Sequence of chain 1.V:
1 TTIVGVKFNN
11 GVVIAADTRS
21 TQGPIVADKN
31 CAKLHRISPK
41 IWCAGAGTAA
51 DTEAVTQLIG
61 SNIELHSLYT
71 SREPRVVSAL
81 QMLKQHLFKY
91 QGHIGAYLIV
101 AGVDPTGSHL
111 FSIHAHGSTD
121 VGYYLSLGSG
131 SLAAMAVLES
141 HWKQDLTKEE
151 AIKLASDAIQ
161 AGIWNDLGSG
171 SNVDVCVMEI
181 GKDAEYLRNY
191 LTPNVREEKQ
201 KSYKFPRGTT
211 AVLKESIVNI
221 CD

Binding-site contacts:
Ligand atom C23 contacts residue ALA49 of chain 1.V at 3.9 Å (hydrophobic).
Ligand atom C22 contacts residue THR1 of chain 1.V at 2.9 Å.
Ligand atom C3 contacts residue ALA49 of chain 1.V at 3.9 Å (hydrophobic).
Ligand atom C3 contacts residue ASP124 of chain 1.W at 3.2 Å.
Ligand atom C25 contacts residue ALA49 of chain 1.V at 3.7 Å (hydrophobic).
Ligand atom B26 contacts residue THR1 of chain 1.V at 2.1 Å.
Ligand atom C22 contacts residue LYS33 of chain 1.V at 3.7 Å.
Ligand atom C10 contacts residue THR21 of chain 1.V at 3.6 Å.
Ligand atom N4 contacts residue ASP124 of chain 1.W at 3.2 Å (salt-bridge).
Ligand atom C2 contacts residue SER20 of chain 1.V at 3.9 Å.
Ligand atom C21 contacts residue THR1 of chain 1.V at 2.7 Å.
Ligand atom C6 contacts residue GLN22 of chain 1.V at 3.6 Å.
Ligand atom C5 contacts residue ASP124 of chain 1.W at 3.6 Å.
Ligand atom O27 contacts residue ALA46 of chain 1.V at 3.1 Å.
Ligand atom C17 contacts residue GLY47 of chain 1.V at 3.7 Å.
Ligand atom C21 contacts residue GLY47 of chain 1.V at 3.8 Å.
Ligand atom C13 contacts residue THR21 of chain 1.V at 3.8 Å.
Ligand atom O28 contacts residue THR1 of chain 1.V at 2.6 Å (h-bond).
Ligand atom N20 contacts residue GLY47 of chain 1.V at 2.8 Å (h-bond).
Ligand atom C18 contacts residue GLY47 of chain 1.V at 3.6 Å.
Ligand atom C3 contacts residue CYS128 of chain 1.W at 3.9 Å (hydrophobic).
Ligand atom C24 contacts residue ALA46 of chain 1.V at 3.7 Å (hydrophobic).
Ligand atom C24 contacts residue GLY47 of chain 1.V at 3.4 Å.
Ligand atom O27 contacts residue GLY47 of chain 1.V at 2.5 Å (h-bond).
Ligand atom O27 contacts residue THR1 of chain 1.V at 2.7 Å (h-bond).
Ligand atom N1 contacts residue THR21 of chain 1.V at 3.8 Å.
Ligand atom O19 contacts residue THR21 of chain 1.V at 2.8 Å (h-bond).
Ligand atom C24 contacts residue ALA49 of chain 1.V at 3.8 Å (hydrophobic).
Ligand atom N9 contacts residue SER20 of chain 1.V at 3.8 Å.
Ligand atom C23 contacts residue GLY47 of chain 1.V at 3.9 Å.
Ligand atom B26 contacts residue GLY47 of chain 1.V at 3.8 Å.
Ligand atom C11 contacts residue THR21 of chain 1.V at 3.3 Å.
Ligand atom C16 contacts residue THR48 of chain 1.V at 3.8 Å.
Ligand atom C6 contacts residue ALA27 of chain 1.V at 3.9 Å (hydrophobic).
Ligand atom N9 contacts residue THR21 of chain 1.V at 3.0 Å (h-bond).
Ligand atom C10 contacts residue GLY47 of chain 1.V at 3.4 Å.
Ligand atom O19 contacts residue SER20 of chain 1.V at 3.1 Å (h-bond).
Ligand atom C24 contacts residue GLY45 of chain 1.V at 3.9 Å.
Ligand atom O8 contacts residue ALA49 of chain 1.V at 3.0 Å (h-bond).
Ligand atom N1 contacts residue GLN22 of chain 1.V at 3.8 Å.

This protein binds this small molecule.
Small molecule (SMILES): CC(C)C[C@H](NC(=O)[C@H](Cc1ccccc1)NC(=O)c1cnccn1)B(O)O

Sequence of chain 1.W:
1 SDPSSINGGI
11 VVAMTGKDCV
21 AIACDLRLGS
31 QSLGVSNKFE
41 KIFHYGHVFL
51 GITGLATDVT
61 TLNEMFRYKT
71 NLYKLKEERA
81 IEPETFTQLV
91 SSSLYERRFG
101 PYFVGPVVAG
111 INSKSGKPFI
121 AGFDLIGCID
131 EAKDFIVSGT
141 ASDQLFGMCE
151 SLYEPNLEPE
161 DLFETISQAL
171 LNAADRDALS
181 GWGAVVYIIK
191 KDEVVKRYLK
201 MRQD